The protein below binds the small molecule below.
Small molecule (SMILES): CC(=O)N[C@H]1[C@H](O[C@H]2[C@H](O)[C@@H](NC(C)=O)CO[C@@H]2CO)O[C@H](CO)[C@@H](O)[C@@H]1O

Binding-site contacts:
Ligand atom O6 contacts residue BMA3 of chain 1.Y at 3.5 Å (h-bond).
Ligand atom C3 contacts residue NAG1 of chain 1.Y at 3.3 Å.
Ligand atom C1 contacts residue SER357 of chain 1.C at 3.6 Å.
Ligand atom C6 contacts residue NAG1 of chain 1.JA at 3.2 Å.
Ligand atom O6 contacts residue ASN355 of chain 1.C at 3.7 Å.
Ligand atom O6 contacts residue NAG2 of chain 1.Y at 4.2 Å.
Ligand atom O6 contacts residue NAG1 of chain 1.JA at 3.8 Å.
Ligand atom C7 contacts residue NAG1 of chain 1.Y at 4.3 Å.
Ligand atom C7 contacts residue NAG1 of chain 1.JA at 4.3 Å.
Ligand atom O3 contacts residue NAG2 of chain 1.Y at 4.0 Å.
Ligand atom C2 contacts residue NAG1 of chain 1.Y at 4.0 Å.
Ligand atom N2 contacts residue NAG1 of chain 1.JA at 4.2 Å.
Ligand atom C3 contacts residue ASN355 of chain 1.C at 3.8 Å.
Ligand atom O3 contacts residue NAG1 of chain 1.Y at 3.4 Å (h-bond).
Ligand atom N2 contacts residue ASN355 of chain 1.C at 2.8 Å (h-bond).
Ligand atom O6 contacts residue SER357 of chain 1.C at 3.6 Å (h-bond).
Ligand atom N2 contacts residue ARG387 of chain 1.C at 4.1 Å.
Ligand atom C4 contacts residue NAG1 of chain 1.Y at 4.1 Å.
Ligand atom C8 contacts residue ARG387 of chain 1.C at 3.4 Å.
Ligand atom C2 contacts residue ASN355 of chain 1.C at 2.4 Å.
Ligand atom C1 contacts residue ASN355 of chain 1.C at 1.4 Å.
Ligand atom C8 contacts residue NAG1 of chain 1.Y at 3.9 Å.
Ligand atom C7 contacts residue ARG387 of chain 1.C at 3.3 Å.
Ligand atom C5 contacts residue SER357 of chain 1.C at 3.1 Å.
Ligand atom C6 contacts residue ASN355 of chain 1.C at 4.2 Å.
Ligand atom O7 contacts residue ARG387 of chain 1.C at 3.3 Å (salt-bridge).
Ligand atom C1 contacts residue NAG1 of chain 1.Y at 4.0 Å.
Ligand atom O4 contacts residue NAG1 of chain 1.Y at 3.7 Å.
Ligand atom C6 contacts residue SER357 of chain 1.C at 3.1 Å.
Ligand atom O7 contacts residue ASN355 of chain 1.C at 4.4 Å.
Ligand atom O5 contacts residue SER357 of chain 1.C at 2.8 Å (h-bond).
Ligand atom C8 contacts residue NAG1 of chain 1.JA at 3.2 Å.
Ligand atom C7 contacts residue ASN355 of chain 1.C at 3.9 Å.
Ligand atom C5 contacts residue NAG1 of chain 1.JA at 4.5 Å.
Ligand atom C5 contacts residue ASN355 of chain 1.C at 3.7 Å.
Ligand atom C4 contacts residue ASN355 of chain 1.C at 4.2 Å.
Ligand atom N2 contacts residue NAG1 of chain 1.Y at 3.7 Å.
Ligand atom O5 contacts residue ASN355 of chain 1.C at 2.4 Å (h-bond).
Ligand atom O5 contacts residue NAG2 of chain 1.Y at 4.4 Å.

Sequence of chain 1.C:
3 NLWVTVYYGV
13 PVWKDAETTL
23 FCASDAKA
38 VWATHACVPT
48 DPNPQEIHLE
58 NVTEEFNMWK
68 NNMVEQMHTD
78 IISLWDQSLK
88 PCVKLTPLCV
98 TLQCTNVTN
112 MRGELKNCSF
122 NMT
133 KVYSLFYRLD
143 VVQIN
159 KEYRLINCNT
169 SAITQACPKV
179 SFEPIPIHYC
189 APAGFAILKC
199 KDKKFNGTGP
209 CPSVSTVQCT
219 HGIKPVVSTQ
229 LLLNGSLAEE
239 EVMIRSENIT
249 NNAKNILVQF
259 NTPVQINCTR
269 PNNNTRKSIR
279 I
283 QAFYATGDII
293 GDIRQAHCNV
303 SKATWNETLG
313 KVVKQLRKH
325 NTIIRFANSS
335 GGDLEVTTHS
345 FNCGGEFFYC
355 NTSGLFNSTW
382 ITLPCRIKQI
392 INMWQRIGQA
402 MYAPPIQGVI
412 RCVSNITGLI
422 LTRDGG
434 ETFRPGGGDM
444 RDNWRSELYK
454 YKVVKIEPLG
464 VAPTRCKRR